A small-molecule ligand and the protein it binds are described below.
Small molecule (SMILES): CC(=O)N[C@@H]1[C@@H](O)[C@H](O)[C@@H](CO)O[C@H]1O

Sequence of chain 1.B:
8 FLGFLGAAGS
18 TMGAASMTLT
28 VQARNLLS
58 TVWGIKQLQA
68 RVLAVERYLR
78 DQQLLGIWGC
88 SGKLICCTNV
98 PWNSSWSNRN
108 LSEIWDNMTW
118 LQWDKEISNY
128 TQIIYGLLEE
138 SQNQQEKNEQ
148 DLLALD

Binding-site contacts:
Ligand atom O5 contacts residue ASN126 of chain 1.B at 2.4 Å (h-bond).
Ligand atom C2 contacts residue ASN126 of chain 1.B at 2.5 Å.
Ligand atom C7 contacts residue ASN126 of chain 1.B at 3.3 Å.
Ligand atom C8 contacts residue TYR127 of chain 1.B at 4.5 Å (hydrophobic).
Ligand atom C8 contacts residue ASN126 of chain 1.B at 4.4 Å.
Ligand atom C4 contacts residue ASN126 of chain 1.B at 4.2 Å.
Ligand atom C3 contacts residue ASN126 of chain 1.B at 3.8 Å.
Ligand atom C1 contacts residue ASN126 of chain 1.B at 1.4 Å.
Ligand atom N2 contacts residue ASN126 of chain 1.B at 2.9 Å (h-bond).
Ligand atom O7 contacts residue ASN126 of chain 1.B at 3.3 Å (h-bond).
Ligand atom C5 contacts residue ASN126 of chain 1.B at 3.7 Å.